Sequence of chain 1.B:
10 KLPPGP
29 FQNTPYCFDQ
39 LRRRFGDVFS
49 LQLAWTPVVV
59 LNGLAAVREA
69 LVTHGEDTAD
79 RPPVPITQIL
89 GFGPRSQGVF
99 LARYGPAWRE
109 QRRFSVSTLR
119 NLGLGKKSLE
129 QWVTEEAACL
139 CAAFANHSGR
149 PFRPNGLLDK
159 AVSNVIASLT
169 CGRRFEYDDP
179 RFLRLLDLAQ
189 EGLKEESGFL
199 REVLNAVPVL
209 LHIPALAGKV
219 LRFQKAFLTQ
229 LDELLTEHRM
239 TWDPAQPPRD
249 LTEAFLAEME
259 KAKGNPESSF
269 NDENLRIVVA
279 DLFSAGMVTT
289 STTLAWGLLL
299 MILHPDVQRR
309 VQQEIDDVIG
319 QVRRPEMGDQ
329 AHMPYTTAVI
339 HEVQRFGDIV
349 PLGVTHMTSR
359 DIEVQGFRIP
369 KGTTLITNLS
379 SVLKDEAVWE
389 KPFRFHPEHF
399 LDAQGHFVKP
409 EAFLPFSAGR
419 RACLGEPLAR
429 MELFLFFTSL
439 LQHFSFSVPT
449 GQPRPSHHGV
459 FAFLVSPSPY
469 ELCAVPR

The small molecule below binds the protein below.
Small molecule (SMILES): C=C[C@H]1C[N@@]2CC[C@H]1C[C@@H]2[C@@H](O)c1ccnc2ccc(OC)cc12

Binding-site contacts:
Ligand atom C contacts residue ASP279 of chain 1.B at 4.0 Å.
Ligand atom C15 contacts residue ASP279 of chain 1.B at 4.0 Å.
Ligand atom C contacts residue LEU88 of chain 1.B at 3.8 Å (hydrophobic).
Ligand atom C11 contacts residue SER282 of chain 1.B at 3.1 Å.
Ligand atom O1 contacts residue GLN222 of chain 1.B at 3.5 Å (h-bond).
Ligand atom C2 contacts residue SER282 of chain 1.B at 4.0 Å.
Ligand atom C14 contacts residue PHE98 of chain 1.B at 3.7 Å (hydrophobic).
Ligand atom C3 contacts residue GLN222 of chain 1.B at 3.7 Å.
Ligand atom C7 contacts residue GLN222 of chain 1.B at 4.0 Å.
Ligand atom C5 contacts residue LEU191 of chain 1.B at 3.9 Å (hydrophobic).
Ligand atom C4 contacts residue SER282 of chain 1.B at 3.7 Å.
Ligand atom C14 contacts residue ALA283 of chain 1.B at 3.9 Å (hydrophobic).
Ligand atom N1 contacts residue SER282 of chain 1.B at 3.9 Å.
Ligand atom C9 contacts residue ALA278 of chain 1.B at 3.9 Å (hydrophobic).
Ligand atom C12 contacts residue SER282 of chain 1.B at 3.4 Å.
Ligand atom C19 contacts residue DMS1 of chain 1.P at 3.4 Å.
Ligand atom C5 contacts residue GLY190 of chain 1.B at 4.0 Å.
Ligand atom C contacts residue GOL1 of chain 1.R at 4.0 Å.
Ligand atom C9 contacts residue PHE225 of chain 1.B at 3.8 Å (hydrophobic).
Ligand atom C3 contacts residue SER282 of chain 1.B at 3.7 Å.
Ligand atom C10 contacts residue GLU194 of chain 1.B at 3.6 Å.
Ligand atom O1 contacts residue GLU194 of chain 1.B at 2.8 Å (salt-bridge).
Ligand atom C15 contacts residue PHE98 of chain 1.B at 3.6 Å (hydrophobic).
Ligand atom O contacts residue LEU88 of chain 1.B at 4.0 Å.
Ligand atom C8 contacts residue PHE225 of chain 1.B at 3.5 Å (hydrophobic).
Ligand atom C5 contacts residue SER282 of chain 1.B at 3.8 Å.
Ligand atom O contacts residue ALA278 of chain 1.B at 3.7 Å.
Ligand atom C5 contacts residue GLN222 of chain 1.B at 4.0 Å.
Ligand atom C2 contacts residue GLN222 of chain 1.B at 3.6 Å.
Ligand atom C6 contacts residue GLY190 of chain 1.B at 3.7 Å.
Ligand atom C6 contacts residue ALA187 of chain 1.B at 3.4 Å (hydrophobic).
Ligand atom C10 contacts residue GLN222 of chain 1.B at 3.7 Å.
Ligand atom N contacts residue ALA187 of chain 1.B at 3.9 Å.
Ligand atom C17 contacts residue PHE98 of chain 1.B at 3.5 Å (hydrophobic).
Ligand atom C9 contacts residue GLN222 of chain 1.B at 3.8 Å.
Ligand atom C14 contacts residue SER282 of chain 1.B at 3.5 Å.
Ligand atom C6 contacts residue LEU191 of chain 1.B at 3.6 Å (hydrophobic).
Ligand atom C4 contacts residue GLN222 of chain 1.B at 3.7 Å.
Ligand atom C15 contacts residue SER282 of chain 1.B at 3.5 Å.
Ligand atom C7 contacts residue SER282 of chain 1.B at 3.9 Å.